This small molecule binds to this protein.
Small molecule (SMILES): CC(=O)N[C@@H]1[C@@H](O)[C@H](O)[C@@H](CO)O[C@H]1O

Sequence of chain 1.A:
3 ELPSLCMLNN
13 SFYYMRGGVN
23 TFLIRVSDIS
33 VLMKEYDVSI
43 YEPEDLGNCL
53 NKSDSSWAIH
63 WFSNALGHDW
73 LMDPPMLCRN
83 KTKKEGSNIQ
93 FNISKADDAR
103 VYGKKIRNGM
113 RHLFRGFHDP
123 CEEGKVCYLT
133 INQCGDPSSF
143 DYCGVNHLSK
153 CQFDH

Binding-site contacts:
Ligand atom C7 contacts residue ASN11 of chain 1.A at 3.0 Å.
Ligand atom C1 contacts residue LEU10 of chain 1.A at 4.0 Å (hydrophobic).
Ligand atom C1 contacts residue PHE14 of chain 1.A at 4.4 Å (hydrophobic).
Ligand atom C6 contacts residue LYS152 of chain 1.A at 3.5 Å.
Ligand atom O6 contacts residue HIS149 of chain 1.A at 3.4 Å.
Ligand atom C5 contacts residue LEU10 of chain 1.A at 4.4 Å (hydrophobic).
Ligand atom C4 contacts residue ASN11 of chain 1.A at 4.2 Å.
Ligand atom C6 contacts residue HIS149 of chain 1.A at 3.9 Å.
Ligand atom O5 contacts residue LEU10 of chain 1.A at 3.3 Å.
Ligand atom O6 contacts residue ASN148 of chain 1.A at 4.5 Å.
Ligand atom O5 contacts residue ASN11 of chain 1.A at 2.3 Å (h-bond).
Ligand atom C2 contacts residue ASN11 of chain 1.A at 2.4 Å.
Ligand atom C1 contacts residue ASN11 of chain 1.A at 1.4 Å.
Ligand atom O6 contacts residue LEU10 of chain 1.A at 3.2 Å.
Ligand atom O7 contacts residue ASN11 of chain 1.A at 2.6 Å (h-bond).
Ligand atom C6 contacts residue LEU10 of chain 1.A at 4.3 Å (hydrophobic).
Ligand atom C3 contacts residue ASN11 of chain 1.A at 3.8 Å.
Ligand atom C8 contacts residue ASN11 of chain 1.A at 4.3 Å.
Ligand atom C5 contacts residue ASN11 of chain 1.A at 3.7 Å.
Ligand atom N2 contacts residue ASN11 of chain 1.A at 2.9 Å (h-bond).
Ligand atom O6 contacts residue LYS152 of chain 1.A at 3.0 Å (salt-bridge).